Sequence of chain 1.A:
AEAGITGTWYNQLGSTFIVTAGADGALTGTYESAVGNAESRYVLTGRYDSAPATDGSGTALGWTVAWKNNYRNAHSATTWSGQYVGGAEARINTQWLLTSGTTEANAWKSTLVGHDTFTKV

This protein binds this small molecule.
Small molecule (SMILES): CC(=O)N[C@@H](CS)C(=O)N[C@@H](Cc1c[nH]cn1)C(=O)N1CCC[C@H]1C(=O)N[C@@H](CCC(N)=O)C(=O)NCC(=O)N1CCC[C@H]1C(=O)N1CCC[C@H]1C(=O)N[C@@H](CS)C(N)=O

Binding-site contacts:
Ligand atom NE2 contacts residue TRP67 of chain 3.A at 3.6 Å.
Ligand atom CB contacts residue ALA34 of chain 3.A at 4.1 Å (hydrophobic).
Ligand atom CG contacts residue TYR42 of chain 3.A at 3.8 Å (hydrophobic).
Ligand atom CG contacts residue TRP67 of chain 3.A at 3.9 Å (hydrophobic).
Ligand atom NE2 contacts residue TRP96 of chain 3.A at 3.6 Å.
Ligand atom CA contacts residue TRP67 of chain 3.A at 4.0 Å (hydrophobic).
Ligand atom NE2 contacts residue LEU98 of chain 3.A at 4.0 Å.
Ligand atom CD contacts residue LEU13 of chain 3.A at 3.9 Å (hydrophobic).
Ligand atom CB contacts residue TRP67 of chain 3.A at 3.8 Å (hydrophobic).
Ligand atom CE1 contacts residue SER76 of chain 3.A at 4.0 Å.
Ligand atom OE1 contacts residue THR78 of chain 3.A at 2.8 Å (h-bond).
Ligand atom CD contacts residue ALA74 of chain 3.A at 4.0 Å (hydrophobic).
Ligand atom CD2 contacts residue SER76 of chain 3.A at 3.6 Å.
Ligand atom CD contacts residue THR78 of chain 3.A at 3.9 Å.
Ligand atom OE1 contacts residue LEU98 of chain 3.A at 3.6 Å.
Ligand atom CD contacts residue ARG72 of chain 3.A at 4.0 Å.
Ligand atom C contacts residue ALA34 of chain 3.A at 4.0 Å (hydrophobic).
Ligand atom N contacts residue ALA34 of chain 3.A at 3.2 Å (h-bond).
Ligand atom N contacts residue VAL35 of chain 3.A at 4.0 Å.
Ligand atom O contacts residue SER33 of chain 3.A at 2.8 Å (h-bond).
Ligand atom CB contacts residue VAL35 of chain 3.A at 3.6 Å (hydrophobic).
Ligand atom N contacts residue SER40 of chain 3.A at 3.4 Å.
Ligand atom CE1 contacts residue TRP67 of chain 3.A at 3.5 Å (hydrophobic).
Ligand atom CG contacts residue LEU13 of chain 3.A at 4.0 Å (hydrophobic).
Ligand atom CB contacts residue TRP108 of chain 1.A at 4.1 Å (hydrophobic).
Ligand atom CB contacts residue TRP67 of chain 3.A at 4.0 Å (hydrophobic).
Ligand atom N contacts residue SER33 of chain 3.A at 3.3 Å.
Ligand atom CB contacts residue TRP108 of chain 1.A at 4.0 Å (hydrophobic).
Ligand atom CA contacts residue ALA34 of chain 3.A at 4.0 Å (hydrophobic).
Ligand atom CA contacts residue TRP108 of chain 1.A at 3.6 Å (hydrophobic).
Ligand atom NE2 contacts residue SER76 of chain 3.A at 2.9 Å (h-bond).
Ligand atom O contacts residue ARG72 of chain 3.A at 3.5 Å (salt-bridge).
Ligand atom CG contacts residue TRP67 of chain 3.A at 3.8 Å (hydrophobic).
Ligand atom N contacts residue TRP108 of chain 1.A at 3.9 Å.
Ligand atom C contacts residue SER33 of chain 3.A at 3.8 Å.
Ligand atom OE1 contacts residue TRP67 of chain 3.A at 3.7 Å.
Ligand atom CB contacts residue TYR42 of chain 3.A at 3.5 Å (hydrophobic).
Ligand atom CD contacts residue TRP108 of chain 1.A at 4.0 Å (hydrophobic).
Ligand atom CA contacts residue ALA34 of chain 3.A at 4.0 Å (hydrophobic).
Ligand atom O contacts residue ARG72 of chain 3.A at 3.7 Å.

Sequence of chain 3.A:
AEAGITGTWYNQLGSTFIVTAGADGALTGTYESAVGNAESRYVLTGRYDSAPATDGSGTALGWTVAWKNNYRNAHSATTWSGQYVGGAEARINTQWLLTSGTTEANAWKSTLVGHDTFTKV